Sequence of chain 1.B:
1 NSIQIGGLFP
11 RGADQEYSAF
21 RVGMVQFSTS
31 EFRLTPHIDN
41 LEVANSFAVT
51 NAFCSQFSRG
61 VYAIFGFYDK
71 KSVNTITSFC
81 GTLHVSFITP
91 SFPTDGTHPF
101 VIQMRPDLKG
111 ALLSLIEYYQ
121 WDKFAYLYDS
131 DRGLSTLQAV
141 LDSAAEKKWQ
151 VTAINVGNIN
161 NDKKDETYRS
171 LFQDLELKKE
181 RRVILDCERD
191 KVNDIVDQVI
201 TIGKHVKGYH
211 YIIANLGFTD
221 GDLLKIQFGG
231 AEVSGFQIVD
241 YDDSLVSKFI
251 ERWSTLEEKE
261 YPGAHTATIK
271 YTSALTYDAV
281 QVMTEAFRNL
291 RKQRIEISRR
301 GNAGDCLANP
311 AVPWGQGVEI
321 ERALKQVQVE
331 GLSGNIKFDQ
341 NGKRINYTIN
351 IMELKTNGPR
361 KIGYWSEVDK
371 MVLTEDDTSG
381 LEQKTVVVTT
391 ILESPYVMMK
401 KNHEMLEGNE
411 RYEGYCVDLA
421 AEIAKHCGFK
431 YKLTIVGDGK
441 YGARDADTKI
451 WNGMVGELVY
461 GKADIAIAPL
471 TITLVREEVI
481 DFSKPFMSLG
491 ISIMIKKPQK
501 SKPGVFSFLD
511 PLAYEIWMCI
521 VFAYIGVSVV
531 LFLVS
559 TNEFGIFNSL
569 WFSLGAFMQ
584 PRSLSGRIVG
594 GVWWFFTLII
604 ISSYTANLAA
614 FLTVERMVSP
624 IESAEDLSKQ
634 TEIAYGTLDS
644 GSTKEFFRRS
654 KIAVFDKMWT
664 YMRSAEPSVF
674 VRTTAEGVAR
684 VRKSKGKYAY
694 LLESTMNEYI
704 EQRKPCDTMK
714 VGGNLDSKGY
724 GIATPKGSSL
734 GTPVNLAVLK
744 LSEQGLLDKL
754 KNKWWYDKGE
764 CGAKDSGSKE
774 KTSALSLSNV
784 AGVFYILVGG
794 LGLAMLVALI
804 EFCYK

Binding-site contacts:
Ligand atom C4 contacts residue ASN346 of chain 1.B at 4.2 Å.
Ligand atom O5 contacts residue ASN335 of chain 1.B at 2.8 Å (h-bond).
Ligand atom C4 contacts residue ASN335 of chain 1.B at 3.9 Å.
Ligand atom C3 contacts residue ASN346 of chain 1.B at 4.0 Å.
Ligand atom C6 contacts residue ASN335 of chain 1.B at 3.6 Å.
Ligand atom C2 contacts residue GLN328 of chain 1.B at 4.2 Å.
Ligand atom N2 contacts residue ASN346 of chain 1.B at 3.3 Å (h-bond).
Ligand atom C2 contacts residue ASN346 of chain 1.B at 2.7 Å.
Ligand atom C5 contacts residue ASN346 of chain 1.B at 3.5 Å.
Ligand atom C5 contacts residue ASN335 of chain 1.B at 3.6 Å.
Ligand atom C1 contacts residue ASN335 of chain 1.B at 3.7 Å.
Ligand atom O6 contacts residue ASN335 of chain 1.B at 2.8 Å (h-bond).
Ligand atom C7 contacts residue GLN328 of chain 1.B at 4.4 Å.
Ligand atom O7 contacts residue ASN346 of chain 1.B at 4.4 Å.
Ligand atom C1 contacts residue ASN346 of chain 1.B at 1.5 Å.
Ligand atom C7 contacts residue ASN346 of chain 1.B at 4.2 Å.
Ligand atom O5 contacts residue ASN346 of chain 1.B at 2.2 Å (h-bond).
Ligand atom C2 contacts residue ASN335 of chain 1.B at 4.1 Å.
Ligand atom O7 contacts residue GLN328 of chain 1.B at 3.3 Å (h-bond).

A protein and the small-molecule ligand that binds it are described below.
Small molecule (SMILES): CC(=O)N[C@@H]1[C@@H](O)[C@H](O)[C@@H](CO)O[C@H]1O